Sequence of chain 1.A:
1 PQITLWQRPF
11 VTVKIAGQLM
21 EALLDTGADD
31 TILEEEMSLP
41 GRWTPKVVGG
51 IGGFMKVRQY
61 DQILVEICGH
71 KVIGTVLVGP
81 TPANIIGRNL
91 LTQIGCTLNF

Sequence of chain 1.B:
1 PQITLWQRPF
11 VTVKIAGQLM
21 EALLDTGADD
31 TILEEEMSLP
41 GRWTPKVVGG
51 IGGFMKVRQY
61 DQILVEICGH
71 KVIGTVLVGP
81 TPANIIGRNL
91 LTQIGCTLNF

This protein binds this small molecule.
Small molecule (SMILES): Cc1cccc(C)c1OCC(=O)N[C@@H](Cc1ccccc1)[C@@H](O)C[C@H](Cc1ccccc1)NC(=O)[C@H](C(C)C)N1CCCNC1=O

Binding-site contacts:
Ligand atom C16 contacts residue GLY49 of chain 1.A at 3.4 Å.
Ligand atom O3 contacts residue ALA28 of chain 1.B at 3.7 Å.
Ligand atom C23 contacts residue ASP25 of chain 1.B at 3.0 Å.
Ligand atom O4 contacts residue ASP25 of chain 1.B at 2.6 Å (salt-bridge).
Ligand atom C15 contacts residue ASP30 of chain 1.A at 3.5 Å.
Ligand atom O2 contacts residue GLY50 of chain 1.A at 3.4 Å.
Ligand atom C14 contacts residue ILE51 of chain 1.B at 3.7 Å (hydrophobic).
Ligand atom C25 contacts residue ASP25 of chain 1.A at 3.8 Å.
Ligand atom C5 contacts residue GLY27 of chain 1.B at 3.5 Å.
Ligand atom C24 contacts residue ASP25 of chain 1.A at 3.3 Å.
Ligand atom O1 contacts residue ASP29 of chain 1.A at 2.7 Å (salt-bridge).
Ligand atom C37 contacts residue GLY49 of chain 1.A at 2.6 Å.
Ligand atom C32 contacts residue ASP29 of chain 1.B at 3.8 Å.
Ligand atom C15 contacts residue ALA28 of chain 1.A at 3.7 Å (hydrophobic).
Ligand atom O4 contacts residue GLY27 of chain 1.B at 3.8 Å.
Ligand atom C8 contacts residue GLY50 of chain 1.B at 3.7 Å.
Ligand atom C24 contacts residue ASP25 of chain 1.B at 3.4 Å.
Ligand atom N2 contacts residue ASP29 of chain 1.A at 3.0 Å (salt-bridge).
Ligand atom C23 contacts residue GLY27 of chain 1.A at 3.7 Å.
Ligand atom C32 contacts residue ASP30 of chain 1.B at 3.0 Å.
Ligand atom C14 contacts residue ILE85 of chain 1.A at 3.8 Å (hydrophobic).
Ligand atom C8 contacts residue ILE51 of chain 1.B at 3.7 Å (hydrophobic).
Ligand atom C14 contacts residue ALA28 of chain 1.A at 3.8 Å (hydrophobic).
Ligand atom C2 contacts residue GLY49 of chain 1.A at 3.0 Å.
Ligand atom C34 contacts residue ASP29 of chain 1.B at 3.7 Å.
Ligand atom O1 contacts residue ALA28 of chain 1.A at 3.3 Å.
Ligand atom C31 contacts residue ASP30 of chain 1.B at 3.3 Å.
Ligand atom N3 contacts residue GLY27 of chain 1.A at 3.1 Å (h-bond).
Ligand atom C16 contacts residue PRO82 of chain 1.B at 3.5 Å (hydrophobic).
Ligand atom C2 contacts residue VAL48 of chain 1.A at 3.4 Å (hydrophobic).
Ligand atom C1 contacts residue ASP29 of chain 1.A at 3.7 Å.
Ligand atom C17 contacts residue GLY49 of chain 1.A at 3.8 Å.
Ligand atom O1 contacts residue GLY27 of chain 1.A at 3.2 Å (h-bond).
Ligand atom C12 contacts residue GLY27 of chain 1.A at 3.8 Å.
Ligand atom C3 contacts residue ASP29 of chain 1.A at 3.6 Å.
Ligand atom C4 contacts residue ILE85 of chain 1.A at 3.8 Å (hydrophobic).
Ligand atom C35 contacts residue GLY27 of chain 1.B at 3.4 Å.
Ligand atom C29 contacts residue ASP25 of chain 1.A at 3.1 Å.
Ligand atom O4 contacts residue ASP25 of chain 1.A at 2.8 Å (salt-bridge).
Ligand atom C33 contacts residue ASP29 of chain 1.B at 3.5 Å.